Sequence of chain 1.B:
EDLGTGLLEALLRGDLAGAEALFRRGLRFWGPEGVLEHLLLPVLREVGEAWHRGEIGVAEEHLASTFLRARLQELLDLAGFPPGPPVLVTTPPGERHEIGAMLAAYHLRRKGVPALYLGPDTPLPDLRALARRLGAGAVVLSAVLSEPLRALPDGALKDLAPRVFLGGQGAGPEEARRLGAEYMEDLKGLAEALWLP

Binding-site contacts:
Ligand atom C4' contacts residue GLU64 of chain 1.A at 4.0 Å.
Ligand atom C2 contacts residue VAL61 of chain 1.A at 3.8 Å (hydrophobic).
Ligand atom N3 contacts residue HIS65 of chain 1.A at 3.3 Å.
Ligand atom C5' contacts residue B121 of chain 1.F at 2.0 Å.
Ligand atom C2 contacts residue HIS65 of chain 1.A at 3.7 Å.
Ligand atom N3 contacts residue VAL61 of chain 1.A at 3.4 Å.
Ligand atom N9 contacts residue VAL61 of chain 1.A at 3.8 Å.
Ligand atom C8 contacts residue TRP54 of chain 1.A at 3.6 Å (hydrophobic).
Ligand atom C2' contacts residue VAL61 of chain 1.A at 4.0 Å (hydrophobic).
Ligand atom C6 contacts residue PRO126 of chain 1.B at 3.8 Å (hydrophobic).
Ligand atom N7 contacts residue VAL61 of chain 1.A at 3.8 Å.
Ligand atom N7 contacts residue B121 of chain 1.F at 3.5 Å (h-bond).
Ligand atom N9 contacts residue B121 of chain 1.F at 4.0 Å.
Ligand atom N3 contacts residue B121 of chain 1.F at 3.7 Å.
Ligand atom O4' contacts residue B121 of chain 1.F at 3.3 Å.
Ligand atom C3' contacts residue GLU64 of chain 1.A at 4.0 Å.
Ligand atom C1' contacts residue B121 of chain 1.F at 3.7 Å.
Ligand atom N6 contacts residue PRO126 of chain 1.B at 3.7 Å.
Ligand atom C2 contacts residue PRO126 of chain 1.B at 4.1 Å (hydrophobic).
Ligand atom O2' contacts residue GLU64 of chain 1.A at 2.6 Å (salt-bridge).
Ligand atom N1 contacts residue ASP124 of chain 1.B at 3.9 Å.
Ligand atom C4 contacts residue B121 of chain 1.F at 4.2 Å.
Ligand atom N1 contacts residue PRO126 of chain 1.B at 3.7 Å.
Ligand atom O3' contacts residue GLU64 of chain 1.A at 3.3 Å.
Ligand atom O2' contacts residue VAL61 of chain 1.A at 3.4 Å.
Ligand atom C5' contacts residue HIS100 of chain 1.A at 4.2 Å.
Ligand atom C5 contacts residue B121 of chain 1.F at 3.8 Å.
Ligand atom O3' contacts residue TRP54 of chain 1.A at 3.4 Å.
Ligand atom C8 contacts residue B121 of chain 1.F at 3.6 Å.
Ligand atom C8 contacts residue VAL61 of chain 1.A at 3.8 Å (hydrophobic).
Ligand atom C2' contacts residue GLU64 of chain 1.A at 3.5 Å.
Ligand atom C2' contacts residue TRP54 of chain 1.A at 3.6 Å (hydrophobic).
Ligand atom C1' contacts residue GLU64 of chain 1.A at 3.6 Å.
Ligand atom C3' contacts residue TRP54 of chain 1.A at 3.3 Å (hydrophobic).
Ligand atom C1' contacts residue VAL61 of chain 1.A at 4.2 Å (hydrophobic).
Ligand atom O2' contacts residue TRP54 of chain 1.A at 3.9 Å.
Ligand atom C5 contacts residue VAL61 of chain 1.A at 3.9 Å (hydrophobic).
Ligand atom C2 contacts residue ASP124 of chain 1.B at 3.4 Å.
Ligand atom C4' contacts residue B121 of chain 1.F at 3.1 Å.
Ligand atom C4 contacts residue VAL61 of chain 1.A at 3.6 Å (hydrophobic).

Sequence of chain 1.A:
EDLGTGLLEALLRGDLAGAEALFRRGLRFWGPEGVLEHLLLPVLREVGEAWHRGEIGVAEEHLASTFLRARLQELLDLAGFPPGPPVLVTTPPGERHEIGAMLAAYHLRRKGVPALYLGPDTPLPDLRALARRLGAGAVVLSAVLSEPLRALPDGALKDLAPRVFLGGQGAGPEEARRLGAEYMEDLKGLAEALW

The protein below binds the small molecule below.
Small molecule (SMILES): C[C@H]1O[C@@H](n2cnc3c(N)ncnc32)[C@H](O)[C@@H]1O